This small molecule binds to this protein.
Small molecule (SMILES): CCCCCCO[C@@H]1O[C@H](CO)[C@H](O)[C@H](O)[C@H]1O[C@@H]1O[C@@H](C)[C@@H](O)[C@@H](O)[C@@H]1O

Binding-site contacts:
Ligand atom C3 contacts residue TRP232 of chain 1.A at 3.9 Å (hydrophobic).
Ligand atom O6 contacts residue PHE168 of chain 1.A at 3.3 Å.
Ligand atom C2' contacts residue SER167 of chain 1.A at 3.5 Å.
Ligand atom C4 contacts residue TRP232 of chain 1.A at 3.7 Å (hydrophobic).
Ligand atom C6 contacts residue SER167 of chain 1.A at 3.9 Å.
Ligand atom C6 contacts residue LEU261 of chain 1.A at 4.0 Å (hydrophobic).
Ligand atom C2 contacts residue HIS165 of chain 1.A at 3.8 Å.
Ligand atom O4 contacts residue ASP258 of chain 1.A at 2.7 Å (salt-bridge).
Ligand atom O1 contacts residue SER167 of chain 1.A at 3.7 Å.
Ligand atom C4 contacts residue HIS165 of chain 1.A at 3.8 Å.
Ligand atom C6 contacts residue TYR196 of chain 1.A at 3.6 Å (hydrophobic).
Ligand atom C1 contacts residue MET198 of chain 1.A at 3.9 Å (hydrophobic).
Ligand atom C6 contacts residue HIS165 of chain 1.A at 4.0 Å.
Ligand atom O4 contacts residue GLU235 of chain 1.A at 2.6 Å (salt-bridge).
Ligand atom C2' contacts residue LEU261 of chain 1.A at 3.9 Å (hydrophobic).
Ligand atom C4' contacts residue LEU261 of chain 1.A at 4.0 Å (hydrophobic).
Ligand atom C4 contacts residue ASP258 of chain 1.A at 3.4 Å.
Ligand atom O4 contacts residue MET198 of chain 1.A at 3.9 Å.
Ligand atom C6 contacts residue PRO166 of chain 1.A at 4.0 Å (hydrophobic).
Ligand atom C6 contacts residue THR177 of chain 1.A at 3.2 Å.
Ligand atom C1 contacts residue HIS165 of chain 1.A at 3.8 Å.
Ligand atom O6 contacts residue TRP232 of chain 1.A at 3.4 Å (h-bond).
Ligand atom C6 contacts residue GLU235 of chain 1.A at 3.5 Å.
Ligand atom C4 contacts residue LEU261 of chain 1.A at 4.1 Å (hydrophobic).
Ligand atom O5 contacts residue PHE168 of chain 1.A at 3.8 Å.
Ligand atom C5 contacts residue GLU235 of chain 1.A at 4.0 Å.
Ligand atom O3 contacts residue MET198 of chain 1.A at 4.0 Å.
Ligand atom O5 contacts residue HIS165 of chain 1.A at 3.2 Å.
Ligand atom C4 contacts residue GLU235 of chain 1.A at 3.4 Å.
Ligand atom O5 contacts residue MET198 of chain 1.A at 3.3 Å.
Ligand atom O4 contacts residue HIS165 of chain 1.A at 2.8 Å.
Ligand atom C1' contacts residue HIS165 of chain 1.A at 4.2 Å.
Ligand atom O1 contacts residue HIS165 of chain 1.A at 3.4 Å (h-bond).
Ligand atom C1' contacts residue SER167 of chain 1.A at 3.4 Å.
Ligand atom O6 contacts residue THR177 of chain 1.A at 2.7 Å (h-bond).
Ligand atom C5 contacts residue HIS165 of chain 1.A at 3.8 Å.
Ligand atom C5 contacts residue TRP232 of chain 1.A at 3.7 Å (hydrophobic).
Ligand atom C6 contacts residue PHE168 of chain 1.A at 3.8 Å (hydrophobic).
Ligand atom C6 contacts residue TRP232 of chain 1.A at 3.5 Å (hydrophobic).
Ligand atom C2 contacts residue MET198 of chain 1.A at 4.1 Å (hydrophobic).

Sequence of chain 1.A:
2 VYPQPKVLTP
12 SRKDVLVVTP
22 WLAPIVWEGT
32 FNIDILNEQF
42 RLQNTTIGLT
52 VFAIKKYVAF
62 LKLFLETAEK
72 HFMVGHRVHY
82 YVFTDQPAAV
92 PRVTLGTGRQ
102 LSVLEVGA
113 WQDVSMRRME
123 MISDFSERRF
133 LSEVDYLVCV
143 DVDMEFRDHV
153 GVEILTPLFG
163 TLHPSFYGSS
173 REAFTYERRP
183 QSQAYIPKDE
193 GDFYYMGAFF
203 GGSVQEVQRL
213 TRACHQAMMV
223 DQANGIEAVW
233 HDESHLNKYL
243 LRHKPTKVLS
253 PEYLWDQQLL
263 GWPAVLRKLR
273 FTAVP